The protein below binds the small molecule below.
Small molecule (SMILES): Cc1cn([C@H]2C[C@H](O[P](=O)(O)OC[C@H]3O[C@@H](n4cc(C)c(=O)[nH]c4=O)C[C@@H]3O[P](=O)(O)OC[C@H]3O[C@@H](n4cnc5c(N)ncnc54)C[C@@H]3O[P](=O)(O)OC[C@H]3O[C@@H](n4ccc(N)nc4=O)C[C@@H]3O)[C@@H](CO[P](=O)(O)O[C@H]3C[C@H](n4cnc5c(N)ncnc54)O[C@@H]3CO[P](=O)(O)O[C@H]3C[C@H](n4cnc5c(N)ncnc54)O[C@@H]3COP(=O)=O)O2)c(=O)[nH]c1=O

Binding-site contacts:
Ligand atom N3 contacts residue ARG51 of chain 1.A at 3.5 Å.
Ligand atom C2 contacts residue DG1 of chain 1.B at 3.5 Å.
Ligand atom O4' contacts residue VAL36 of chain 1.A at 3.6 Å.
Ligand atom N3 contacts residue DA4 of chain 1.B at 2.8 Å (h-bond).
Ligand atom O4 contacts residue DA3 of chain 1.B at 2.9 Å (h-bond).
Ligand atom C2 contacts residue DT2 of chain 1.B at 3.5 Å.
Ligand atom N6 contacts residue DT5 of chain 1.B at 3.1 Å (h-bond).
Ligand atom N3 contacts residue DG1 of chain 1.B at 2.6 Å (h-bond).
Ligand atom C4' contacts residue LYS53 of chain 1.A at 3.4 Å.
Ligand atom C6 contacts residue DG1 of chain 1.B at 3.4 Å.
Ligand atom O4 contacts residue DA4 of chain 1.B at 3.0 Å (h-bond).
Ligand atom C5' contacts residue LYS53 of chain 1.A at 3.3 Å.
Ligand atom O2 contacts residue ARG33 of chain 1.A at 3.2 Å (salt-bridge).
Ligand atom N3 contacts residue DA3 of chain 1.B at 2.8 Å (h-bond).
Ligand atom N6 contacts residue DT6 of chain 1.B at 2.3 Å (h-bond).
Ligand atom C2 contacts residue DT6 of chain 1.B at 3.5 Å.
Ligand atom C6 contacts residue DT5 of chain 1.B at 3.5 Å.
Ligand atom C4 contacts residue DG1 of chain 1.B at 3.4 Å.
Ligand atom OP1 contacts residue LYS53 of chain 1.A at 3.3 Å.
Ligand atom O4 contacts residue DT2 of chain 1.B at 3.4 Å (h-bond).
Ligand atom N6 contacts residue DG1 of chain 1.B at 3.2 Å (h-bond).
Ligand atom N1 contacts residue DT6 of chain 1.B at 2.6 Å (h-bond).
Ligand atom C6 contacts residue DT6 of chain 1.B at 3.1 Å.
Ligand atom N6 contacts residue DA4 of chain 1.B at 3.2 Å (h-bond).
Ligand atom N1 contacts residue DA4 of chain 1.B at 3.1 Å (h-bond).
Ligand atom O3' contacts residue LYS53 of chain 1.A at 3.3 Å.
Ligand atom C4 contacts residue DA4 of chain 1.B at 3.3 Å.
Ligand atom N1 contacts residue DG1 of chain 1.B at 3.6 Å.
Ligand atom O3' contacts residue VAL36 of chain 1.A at 3.6 Å.
Ligand atom O4' contacts residue ARG51 of chain 1.A at 3.6 Å.
Ligand atom O2 contacts residue DA3 of chain 1.B at 3.5 Å.
Ligand atom N1 contacts residue DT2 of chain 1.B at 2.7 Å (h-bond).
Ligand atom C2 contacts residue DT5 of chain 1.B at 3.1 Å.
Ligand atom N1 contacts residue DT5 of chain 1.B at 2.6 Å (h-bond).
Ligand atom N6 contacts residue DT2 of chain 1.B at 2.6 Å (h-bond).
Ligand atom N4 contacts residue DG1 of chain 1.B at 2.5 Å (h-bond).
Ligand atom C4' contacts residue ARG51 of chain 1.A at 3.4 Å.
Ligand atom O2 contacts residue DG1 of chain 1.B at 2.7 Å (h-bond).
Ligand atom C6 contacts residue DT2 of chain 1.B at 3.4 Å.
Ligand atom O2 contacts residue DA4 of chain 1.B at 3.6 Å.

Sequence of chain 1.A:
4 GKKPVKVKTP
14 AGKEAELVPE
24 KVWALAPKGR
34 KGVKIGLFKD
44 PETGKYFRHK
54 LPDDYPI